Sequence of chain 1.H:
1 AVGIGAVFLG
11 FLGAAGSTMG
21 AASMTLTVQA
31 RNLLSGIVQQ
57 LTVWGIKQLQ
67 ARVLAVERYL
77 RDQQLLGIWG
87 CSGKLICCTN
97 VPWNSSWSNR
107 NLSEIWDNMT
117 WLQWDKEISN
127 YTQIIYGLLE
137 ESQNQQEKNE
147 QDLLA

Sequence of chain 1.A:
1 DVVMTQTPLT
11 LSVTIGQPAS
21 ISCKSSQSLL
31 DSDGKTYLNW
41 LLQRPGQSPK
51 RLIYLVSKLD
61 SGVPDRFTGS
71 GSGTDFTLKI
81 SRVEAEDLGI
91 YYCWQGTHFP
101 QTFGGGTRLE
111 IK

The small molecule below binds the protein below.
Small molecule (SMILES): CC(=O)N[C@@H]1[C@@H](O)[C@H](O)[C@@H](CO)O[C@H]1O

Binding-site contacts:
Ligand atom C7 contacts residue ASN100 of chain 1.H at 3.5 Å.
Ligand atom O3 contacts residue LEU134 of chain 1.H at 4.5 Å.
Ligand atom C2 contacts residue ASN100 of chain 1.H at 2.6 Å.
Ligand atom O7 contacts residue PRO98 of chain 1.H at 4.2 Å.
Ligand atom C5 contacts residue ASN100 of chain 1.H at 3.7 Å.
Ligand atom O7 contacts residue TRP99 of chain 1.H at 3.9 Å.
Ligand atom C1 contacts residue ASN100 of chain 1.H at 1.5 Å.
Ligand atom C4 contacts residue ASN100 of chain 1.H at 4.3 Å.
Ligand atom C7 contacts residue TRP99 of chain 1.H at 4.0 Å (hydrophobic).
Ligand atom N2 contacts residue ASN100 of chain 1.H at 3.0 Å (h-bond).
Ligand atom O7 contacts residue ASN100 of chain 1.H at 3.4 Å (h-bond).
Ligand atom O7 contacts residue LEU134 of chain 1.H at 4.5 Å.
Ligand atom O4 contacts residue PHE99 of chain 1.A at 4.2 Å.
Ligand atom C8 contacts residue TRP99 of chain 1.H at 4.0 Å (hydrophobic).
Ligand atom O5 contacts residue ASN100 of chain 1.H at 2.4 Å (h-bond).
Ligand atom C8 contacts residue ASN100 of chain 1.H at 3.9 Å.
Ligand atom C3 contacts residue ASN100 of chain 1.H at 3.9 Å.